Binding-site contacts:
Ligand atom C1 contacts residue THR284 of chain 1.B at 1.4 Å.
Ligand atom C2 contacts residue THR284 of chain 1.B at 2.4 Å.
Ligand atom C3 contacts residue ARG282 of chain 1.B at 3.6 Å.
Ligand atom C5 contacts residue SER296 of chain 1.B at 4.2 Å.
Ligand atom C6 contacts residue THR284 of chain 1.B at 4.0 Å.
Ligand atom O3 contacts residue THR284 of chain 1.B at 4.2 Å.
Ligand atom O4 contacts residue THR284 of chain 1.B at 4.3 Å.
Ligand atom C6 contacts residue SER296 of chain 1.B at 3.8 Å.
Ligand atom O5 contacts residue THR284 of chain 1.B at 2.3 Å (h-bond).
Ligand atom O3 contacts residue ARG282 of chain 1.B at 4.4 Å.
Ligand atom C3 contacts residue THR284 of chain 1.B at 2.9 Å.
Ligand atom O2 contacts residue THR284 of chain 1.B at 2.8 Å (h-bond).
Ligand atom C6 contacts residue ARG282 of chain 1.B at 4.2 Å.
Ligand atom C5 contacts residue THR284 of chain 1.B at 2.6 Å.
Ligand atom C4 contacts residue ARG282 of chain 1.B at 3.5 Å.
Ligand atom C5 contacts residue ARG282 of chain 1.B at 3.5 Å.
Ligand atom O2 contacts residue HIS21 of chain 1.A at 3.8 Å.
Ligand atom C4 contacts residue THR284 of chain 1.B at 3.3 Å.
Ligand atom C6 contacts residue CYS297 of chain 1.B at 4.3 Å (hydrophobic).
Ligand atom C6 contacts residue PRO298 of chain 1.B at 4.0 Å (hydrophobic).

A small-molecule ligand and the protein it binds are described below.
Small molecule (SMILES): C[C@@H]1O[C@@H](O)[C@@H](O)[C@H](O)[C@@H]1O

Sequence of chain 1.A:
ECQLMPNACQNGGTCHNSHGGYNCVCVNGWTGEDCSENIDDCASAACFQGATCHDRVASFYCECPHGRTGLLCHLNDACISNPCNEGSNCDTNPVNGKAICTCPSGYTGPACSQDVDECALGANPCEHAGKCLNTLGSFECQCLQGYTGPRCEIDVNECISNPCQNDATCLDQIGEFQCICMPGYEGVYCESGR

Sequence of chain 1.B:
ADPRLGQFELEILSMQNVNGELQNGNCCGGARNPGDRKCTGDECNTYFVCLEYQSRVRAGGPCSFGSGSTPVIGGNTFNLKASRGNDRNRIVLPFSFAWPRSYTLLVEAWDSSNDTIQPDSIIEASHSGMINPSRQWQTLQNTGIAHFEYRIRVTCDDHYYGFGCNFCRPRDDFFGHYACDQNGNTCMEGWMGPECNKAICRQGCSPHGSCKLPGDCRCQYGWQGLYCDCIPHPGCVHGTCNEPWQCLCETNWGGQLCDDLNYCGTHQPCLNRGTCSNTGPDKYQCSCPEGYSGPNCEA